A protein and the small-molecule ligand that binds it are described below.
Small molecule (SMILES): O=C(O)C[C@H](NC(=O)[C@@H]1CCCN(S(=O)(=O)c2cc3c(c(O)c2O)C(=O)c2ccccc2C3=O)C1)C(=O)O

Sequence of chain 1.C:
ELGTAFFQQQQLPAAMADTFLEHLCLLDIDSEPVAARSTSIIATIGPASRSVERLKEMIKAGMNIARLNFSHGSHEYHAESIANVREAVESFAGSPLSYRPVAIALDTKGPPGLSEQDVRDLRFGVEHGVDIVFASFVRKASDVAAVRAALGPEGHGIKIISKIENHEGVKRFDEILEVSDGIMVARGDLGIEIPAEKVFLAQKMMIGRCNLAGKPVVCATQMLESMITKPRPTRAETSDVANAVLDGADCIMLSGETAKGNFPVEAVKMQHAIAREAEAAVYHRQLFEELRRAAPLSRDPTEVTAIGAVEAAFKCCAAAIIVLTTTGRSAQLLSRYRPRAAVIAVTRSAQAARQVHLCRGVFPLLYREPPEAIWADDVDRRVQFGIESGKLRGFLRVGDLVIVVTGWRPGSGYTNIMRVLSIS

Binding-site contacts:
Ligand atom O10 contacts residue GLY279 of chain 1.C at 2.9 Å (h-bond).
Ligand atom C2 contacts residue ALA282 of chain 1.C at 3.8 Å (hydrophobic).
Ligand atom C5 contacts residue HIS92 of chain 1.C at 3.6 Å.
Ligand atom C7 contacts residue PRO67 of chain 1.C at 3.8 Å (hydrophobic).
Ligand atom O1 contacts residue ASN89 of chain 1.C at 2.9 Å (h-bond).
Ligand atom O6 contacts residue ASN89 of chain 1.C at 3.8 Å.
Ligand atom S contacts residue GLY279 of chain 1.C at 3.7 Å.
Ligand atom C8 contacts residue GLY93 of chain 1.C at 3.9 Å.
Ligand atom O contacts residue LYS283 of chain 1.C at 3.1 Å.
Ligand atom N1 contacts residue HIS92 of chain 1.C at 3.5 Å (h-bond).
Ligand atom C4 contacts residue HIS92 of chain 1.C at 3.8 Å.
Ligand atom C9 contacts residue GLY93 of chain 1.C at 3.9 Å.
Ligand atom O6 contacts residue OXL1 of chain 1.T at 3.9 Å.
Ligand atom O6 contacts residue K1 of chain 1.V at 3.5 Å.
Ligand atom O4 contacts residue ILE65 of chain 1.C at 3.9 Å.
Ligand atom C9 contacts residue TYR97 of chain 1.C at 3.6 Å (hydrophobic).
Ligand atom C8 contacts residue TYR97 of chain 1.C at 3.5 Å (hydrophobic).
Ligand atom C1 contacts residue ALA282 of chain 1.C at 3.8 Å (hydrophobic).
Ligand atom O2 contacts residue ASN89 of chain 1.C at 3.0 Å.
Ligand atom O6 contacts residue SER91 of chain 1.C at 3.6 Å.
Ligand atom C7 contacts residue HIS92 of chain 1.C at 3.6 Å.
Ligand atom C1 contacts residue ASN89 of chain 1.C at 3.7 Å.
Ligand atom C contacts residue HIS92 of chain 1.C at 3.8 Å.
Ligand atom C23 contacts residue HIS92 of chain 1.C at 3.6 Å.
Ligand atom C14 contacts residue LYS283 of chain 1.C at 3.0 Å.
Ligand atom C15 contacts residue LYS283 of chain 1.C at 3.8 Å.
Ligand atom O5 contacts residue HIS92 of chain 1.C at 3.1 Å (h-bond).
Ligand atom C20 contacts residue ASN89 of chain 1.C at 3.5 Å.
Ligand atom O1 contacts residue THR64 of chain 1.C at 3.6 Å.
Ligand atom O contacts residue GLY279 of chain 1.C at 3.2 Å.
Ligand atom C1 contacts residue HIS92 of chain 1.C at 3.6 Å.
Ligand atom C12 contacts residue PRO67 of chain 1.C at 3.8 Å (hydrophobic).
Ligand atom O5 contacts residue SER91 of chain 1.C at 3.2 Å.
Ligand atom O1 contacts residue ARG87 of chain 1.C at 3.9 Å.
Ligand atom O2 contacts residue THR64 of chain 1.C at 3.2 Å.
Ligand atom C20 contacts residue SER91 of chain 1.C at 3.6 Å.
Ligand atom O10 contacts residue SER278 of chain 1.C at 3.3 Å.
Ligand atom C2 contacts residue HIS92 of chain 1.C at 3.5 Å.
Ligand atom O5 contacts residue ASN89 of chain 1.C at 2.4 Å (h-bond).
Ligand atom C6 contacts residue HIS92 of chain 1.C at 3.6 Å.